The protein below binds the small molecule below.
Small molecule (SMILES): Cc1cn([C@H]2C[C@H](O[P](=O)(O)OC[C@H]3O[C@@H](n4cnc5c(=O)nc(N)[nH]c54)C[C@@H]3O[P](=O)(O)OC[C@H]3O[C@@H](n4cc(C)c(=O)[nH]c4=O)C[C@@H]3O[P](=O)(O)OC[C@H]3O[C@@H](n4ccc(N)nc4=O)C[C@@H]3O)[C@@H](CO[P](=O)(O)O[C@H]3C[C@H](n4cnc5c(N)ncnc54)O[C@@H]3CO)O2)c(=O)[nH]c1=O

Binding-site contacts:
Ligand atom O3' contacts residue ARG51 of chain 1.A at 2.8 Å (salt-bridge).
Ligand atom OP2 contacts residue TYR81 of chain 1.A at 2.9 Å (h-bond).
Ligand atom O2 contacts residue ALA149 of chain 1.A at 3.4 Å (h-bond).
Ligand atom OP1 contacts residue GLN159 of chain 1.A at 2.9 Å (h-bond).
Ligand atom O2 contacts residue AR61 of chain 1.E at 2.8 Å.
Ligand atom OP2 contacts residue ARG155 of chain 1.A at 2.9 Å (salt-bridge).
Ligand atom OP1 contacts residue ARG155 of chain 1.A at 2.9 Å (salt-bridge).
Ligand atom C4' contacts residue GLN159 of chain 1.A at 3.5 Å.
Ligand atom O2 contacts residue TRP148 of chain 1.A at 2.9 Å (h-bond).
Ligand atom O4 contacts residue ARG76 of chain 1.A at 2.9 Å (salt-bridge).
Ligand atom C4 contacts residue TYR147 of chain 1.A at 3.5 Å (hydrophobic).
Ligand atom OP2 contacts residue TYR45 of chain 1.A at 2.6 Å (h-bond).
Ligand atom C4 contacts residue AR61 of chain 1.E at 2.6 Å.
Ligand atom O2 contacts residue HIS120 of chain 1.A at 2.7 Å (h-bond).
Ligand atom C8 contacts residue TYR147 of chain 1.A at 3.4 Å (hydrophobic).
Ligand atom O4' contacts residue MET79 of chain 1.A at 3.5 Å (h-bond).
Ligand atom O4 contacts residue SER146 of chain 1.A at 3.3 Å (h-bond).
Ligand atom O4 contacts residue ALA44 of chain 1.A at 3.3 Å.
Ligand atom O4' contacts residue ALA149 of chain 1.A at 3.5 Å.
Ligand atom C5 contacts residue TYR147 of chain 1.A at 3.4 Å (hydrophobic).
Ligand atom N3 contacts residue HIS47 of chain 1.A at 2.8 Å (h-bond).
Ligand atom N9 contacts residue TYR147 of chain 1.A at 3.5 Å.
Ligand atom OP1 contacts residue ARG155 of chain 1.A at 2.9 Å (salt-bridge).
Ligand atom C6 contacts residue TYR45 of chain 1.A at 3.5 Å (hydrophobic).
Ligand atom N4 contacts residue TYR45 of chain 1.A at 3.5 Å.
Ligand atom N3 contacts residue SER146 of chain 1.A at 2.9 Å (h-bond).
Ligand atom O4' contacts residue GLN159 of chain 1.A at 3.5 Å (h-bond).
Ligand atom C2' contacts residue TYR81 of chain 1.A at 3.5 Å (hydrophobic).
Ligand atom N3 contacts residue AR61 of chain 1.E at 1.6 Å.
Ligand atom C2 contacts residue AR61 of chain 1.E at 2.5 Å.
Ligand atom O4 contacts residue AR61 of chain 1.E at 2.7 Å (h-bond).
Ligand atom N7 contacts residue TYR147 of chain 1.A at 3.5 Å.
Ligand atom C5 contacts residue TYR45 of chain 1.A at 3.5 Å (hydrophobic).
Ligand atom C2 contacts residue TRP148 of chain 1.A at 3.6 Å (hydrophobic).
Ligand atom O4 contacts residue TYR45 of chain 1.A at 3.1 Å (h-bond).
Ligand atom O2 contacts residue HIS47 of chain 1.A at 3.2 Å (h-bond).
Ligand atom C4 contacts residue SER146 of chain 1.A at 3.5 Å.
Ligand atom C1' contacts residue SER85 of chain 1.A at 3.5 Å.
Ligand atom C2 contacts residue HIS47 of chain 1.A at 3.3 Å.
Ligand atom O3' contacts residue GLN159 of chain 1.A at 3.4 Å (h-bond).

Sequence of chain 1.A:
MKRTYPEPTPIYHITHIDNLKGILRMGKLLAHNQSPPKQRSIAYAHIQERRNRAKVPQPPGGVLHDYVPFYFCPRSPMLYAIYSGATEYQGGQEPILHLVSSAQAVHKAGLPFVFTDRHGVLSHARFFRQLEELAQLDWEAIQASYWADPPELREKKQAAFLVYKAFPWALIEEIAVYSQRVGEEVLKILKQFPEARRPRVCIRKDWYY